The small molecule below binds the protein below.
Small molecule (SMILES): Nc1ccn([C@H]2C[C@H](O)[C@@H](COP(=O)(O)O)O2)c(=O)n1

Sequence of chain 2.C:
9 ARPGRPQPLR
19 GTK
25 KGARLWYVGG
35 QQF

Binding-site contacts:
Ligand atom OP2 contacts residue LYS21 of chain 2.C at 2.7 Å (salt-bridge).
Ligand atom OP2 contacts residue ARG18 of chain 2.C at 3.7 Å.
Ligand atom OP1 contacts residue LYS21 of chain 2.C at 3.9 Å.
Ligand atom OP1 contacts residue ARG18 of chain 2.C at 4.0 Å.
Ligand atom P contacts residue LYS21 of chain 2.C at 3.4 Å.